Sequence of chain 1.C:
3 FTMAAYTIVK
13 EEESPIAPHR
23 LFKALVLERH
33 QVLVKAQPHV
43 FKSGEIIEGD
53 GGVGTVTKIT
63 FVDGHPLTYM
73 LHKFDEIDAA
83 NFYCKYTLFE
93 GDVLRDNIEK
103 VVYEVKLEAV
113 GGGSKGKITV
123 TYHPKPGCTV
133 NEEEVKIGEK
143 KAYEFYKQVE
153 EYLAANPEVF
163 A

Binding-site contacts:
Ligand atom C13 contacts residue HIS67 of chain 1.C at 3.0 Å.
Ligand atom C6 contacts residue LYS142 of chain 1.C at 4.1 Å.
Ligand atom C4 contacts residue LYS143 of chain 1.C at 3.7 Å.
Ligand atom C14 contacts residue HIS41 of chain 1.C at 4.2 Å.
Ligand atom C1 contacts residue LYS143 of chain 1.C at 4.0 Å.
Ligand atom C14 contacts residue VAL42 of chain 1.C at 3.7 Å (hydrophobic).
Ligand atom C4 contacts residue LYS142 of chain 1.C at 4.5 Å.
Ligand atom C14 contacts residue HIS67 of chain 1.C at 3.7 Å.
Ligand atom C3 contacts residue LYS143 of chain 1.C at 2.8 Å.
Ligand atom C3 contacts residue ILE139 of chain 1.C at 3.9 Å (hydrophobic).
Ligand atom C13 contacts residue VAL42 of chain 1.C at 3.6 Å (hydrophobic).
Ligand atom C5 contacts residue LYS142 of chain 1.C at 4.3 Å.
Ligand atom C6 contacts residue ILE139 of chain 1.C at 4.4 Å (hydrophobic).
Ligand atom C13 contacts residue LYS143 of chain 1.C at 4.5 Å.
Ligand atom C4 contacts residue ILE139 of chain 1.C at 3.4 Å (hydrophobic).
Ligand atom C2 contacts residue LYS143 of chain 1.C at 3.0 Å.
Ligand atom C12 contacts residue LYS143 of chain 1.C at 3.9 Å.
Ligand atom C5 contacts residue ILE139 of chain 1.C at 4.5 Å (hydrophobic).
Ligand atom C12 contacts residue HIS67 of chain 1.C at 3.5 Å.

A protein and the small-molecule ligand that binds it are described below.
Small molecule (SMILES): O=S(=O)(O)c1cccc2cccc(Nc3ccccc3)c12